Sequence of chain 1.C:
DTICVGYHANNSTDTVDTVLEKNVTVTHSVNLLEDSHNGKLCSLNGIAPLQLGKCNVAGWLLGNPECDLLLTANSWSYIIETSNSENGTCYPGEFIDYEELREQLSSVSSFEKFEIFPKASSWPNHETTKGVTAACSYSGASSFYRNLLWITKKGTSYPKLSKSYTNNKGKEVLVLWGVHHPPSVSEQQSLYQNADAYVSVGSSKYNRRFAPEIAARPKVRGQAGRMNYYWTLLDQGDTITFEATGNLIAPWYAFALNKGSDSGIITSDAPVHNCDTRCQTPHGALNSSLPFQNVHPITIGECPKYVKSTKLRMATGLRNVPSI

This small molecule binds to this protein.
Small molecule (SMILES): CC(=O)N[C@H]1[C@H](O[C@H]2[C@H](O)[C@@H](NC(C)=O)CO[C@@H]2CO)O[C@H](CO)[C@@H](O)[C@@H]1O

Binding-site contacts:
Ligand atom N2 contacts residue ASN11 of chain 1.C at 2.8 Å (h-bond).
Ligand atom C4 contacts residue ASN11 of chain 1.C at 4.2 Å.
Ligand atom C8 contacts residue ASN11 of chain 1.C at 4.2 Å.
Ligand atom C3 contacts residue ASN11 of chain 1.C at 3.8 Å.
Ligand atom C7 contacts residue ASN11 of chain 1.C at 4.1 Å.
Ligand atom O5 contacts residue ASN11 of chain 1.C at 2.4 Å (h-bond).
Ligand atom C1 contacts residue ASN11 of chain 1.C at 1.4 Å.
Ligand atom C5 contacts residue ASN11 of chain 1.C at 3.7 Å.
Ligand atom C2 contacts residue ASN11 of chain 1.C at 2.5 Å.